Binding-site contacts:
Ligand atom C40 contacts residue MET449 of chain 1.N at 4.0 Å (hydrophobic).
Ligand atom C40 contacts residue ILE453 of chain 1.N at 4.2 Å (hydrophobic).
Ligand atom C34 contacts residue MET449 of chain 1.N at 4.3 Å (hydrophobic).
Ligand atom C43 contacts residue MET449 of chain 1.N at 4.0 Å (hydrophobic).
Ligand atom C43 contacts residue MET5 of chain 1.O at 3.9 Å (hydrophobic).
Ligand atom C31 contacts residue TRP35 of chain 1.X at 4.2 Å (hydrophobic).
Ligand atom C25 contacts residue ALA28 of chain 1.X at 4.4 Å (hydrophobic).
Ligand atom C40 contacts residue TRP450 of chain 1.N at 4.4 Å (hydrophobic).
Ligand atom C19 contacts residue ALA28 of chain 1.X at 3.9 Å (hydrophobic).
Ligand atom C34 contacts residue TRP35 of chain 1.X at 4.3 Å (hydrophobic).
Ligand atom C19 contacts residue TRP35 of chain 1.X at 4.0 Å (hydrophobic).
Ligand atom C25 contacts residue TRP35 of chain 1.X at 3.6 Å (hydrophobic).
Ligand atom C37 contacts residue ILE453 of chain 1.N at 4.5 Å (hydrophobic).
Ligand atom C22 contacts residue TRP35 of chain 1.X at 3.4 Å (hydrophobic).
Ligand atom C19 contacts residue THR29 of chain 1.X at 4.1 Å.
Ligand atom C28 contacts residue TRP35 of chain 1.X at 3.3 Å (hydrophobic).

Sequence of chain 1.N:
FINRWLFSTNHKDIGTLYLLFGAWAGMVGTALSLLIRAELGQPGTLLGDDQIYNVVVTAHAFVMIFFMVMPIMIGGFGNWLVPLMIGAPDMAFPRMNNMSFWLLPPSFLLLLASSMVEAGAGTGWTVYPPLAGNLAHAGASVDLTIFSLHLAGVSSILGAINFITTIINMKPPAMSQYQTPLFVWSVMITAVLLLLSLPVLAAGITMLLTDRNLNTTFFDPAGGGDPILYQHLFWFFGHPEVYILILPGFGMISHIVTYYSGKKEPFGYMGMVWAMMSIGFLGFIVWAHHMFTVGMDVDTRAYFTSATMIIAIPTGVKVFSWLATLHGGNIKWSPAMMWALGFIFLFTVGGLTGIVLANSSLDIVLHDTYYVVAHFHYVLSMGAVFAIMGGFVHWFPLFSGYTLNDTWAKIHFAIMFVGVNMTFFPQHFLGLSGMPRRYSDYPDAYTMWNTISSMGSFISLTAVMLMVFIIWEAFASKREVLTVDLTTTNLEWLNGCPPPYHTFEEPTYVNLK

Sequence of chain 1.O:
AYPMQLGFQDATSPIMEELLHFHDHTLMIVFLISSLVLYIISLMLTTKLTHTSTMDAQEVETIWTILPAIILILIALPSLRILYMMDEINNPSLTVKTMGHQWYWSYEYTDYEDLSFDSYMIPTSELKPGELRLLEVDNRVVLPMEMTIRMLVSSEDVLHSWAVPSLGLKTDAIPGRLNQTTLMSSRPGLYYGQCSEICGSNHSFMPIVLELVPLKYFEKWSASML

Sequence of chain 1.X:
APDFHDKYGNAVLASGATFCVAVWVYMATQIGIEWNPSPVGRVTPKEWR

A small-molecule ligand and the protein it binds are described below.
Small molecule (SMILES): CCCCCCCCCCO[C@@H]1O[C@H](CO)[C@@H](O[C@H]2O[C@H](CO)[C@@H](O)[C@H](O)[C@H]2O)[C@H](O)[C@H]1O